Sequence of chain 1.D:
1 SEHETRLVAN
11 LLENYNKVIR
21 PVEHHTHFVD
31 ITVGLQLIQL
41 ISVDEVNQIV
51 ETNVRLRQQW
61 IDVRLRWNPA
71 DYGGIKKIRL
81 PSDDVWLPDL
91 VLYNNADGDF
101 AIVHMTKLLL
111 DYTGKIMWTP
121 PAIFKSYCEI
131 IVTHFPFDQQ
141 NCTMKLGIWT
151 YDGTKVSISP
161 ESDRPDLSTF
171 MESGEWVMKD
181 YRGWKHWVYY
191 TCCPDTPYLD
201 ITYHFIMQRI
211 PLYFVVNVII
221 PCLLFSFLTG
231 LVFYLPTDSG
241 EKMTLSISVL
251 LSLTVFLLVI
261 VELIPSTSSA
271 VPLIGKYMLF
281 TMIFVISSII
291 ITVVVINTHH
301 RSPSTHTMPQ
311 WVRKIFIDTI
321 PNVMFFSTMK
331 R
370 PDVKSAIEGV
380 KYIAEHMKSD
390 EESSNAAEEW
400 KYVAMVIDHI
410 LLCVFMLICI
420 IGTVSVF

Binding-site contacts:
Ligand atom C12 contacts residue ILE417 of chain 1.D at 4.4 Å (hydrophobic).
Ligand atom N04 contacts residue CYS418 of chain 1.D at 3.5 Å (h-bond).
Ligand atom C13 contacts residue TYR277 of chain 1.D at 3.8 Å (hydrophobic).
Ligand atom C16 contacts residue PHE280 of chain 1.D at 4.4 Å (hydrophobic).
Ligand atom C16 contacts residue PHE284 of chain 1.D at 3.8 Å (hydrophobic).
Ligand atom C09 contacts residue CYS418 of chain 1.D at 3.8 Å (hydrophobic).
Ligand atom C05 contacts residue TYR277 of chain 1.D at 3.8 Å (hydrophobic).
Ligand atom C09 contacts residue PHE227 of chain 1.D at 3.9 Å (hydrophobic).
Ligand atom C15 contacts residue PHE414 of chain 1.D at 3.9 Å (hydrophobic).
Ligand atom C14 contacts residue PHE284 of chain 1.D at 3.8 Å (hydrophobic).
Ligand atom C07 contacts residue PHE227 of chain 1.D at 4.0 Å (hydrophobic).
Ligand atom N03 contacts residue TYR277 of chain 1.D at 4.1 Å.
Ligand atom C12 contacts residue CYS418 of chain 1.D at 3.6 Å (hydrophobic).
Ligand atom C07 contacts residue TYR277 of chain 1.D at 4.0 Å (hydrophobic).
Ligand atom C11 contacts residue ILE417 of chain 1.D at 4.1 Å (hydrophobic).
Ligand atom C11 contacts residue PHE414 of chain 1.D at 4.4 Å (hydrophobic).
Ligand atom C16 contacts residue ILE417 of chain 1.D at 3.5 Å (hydrophobic).
Ligand atom C11 contacts residue CYS418 of chain 1.D at 4.4 Å (hydrophobic).
Ligand atom C12 contacts residue THR422 of chain 1.D at 4.2 Å.
Ligand atom C12 contacts residue GLY421 of chain 1.D at 4.4 Å.
Ligand atom O01 contacts residue GLY421 of chain 1.D at 3.8 Å.
Ligand atom C17 contacts residue PHE280 of chain 1.D at 4.3 Å (hydrophobic).
Ligand atom C17 contacts residue TYR277 of chain 1.D at 4.4 Å (hydrophobic).
Ligand atom O02 contacts residue TYR277 of chain 1.D at 3.5 Å.
Ligand atom O02 contacts residue THR281 of chain 1.D at 4.4 Å.
Ligand atom C18 contacts residue GLY421 of chain 1.D at 3.7 Å.
Ligand atom N04 contacts residue PHE227 of chain 1.D at 4.4 Å.
Ligand atom C08 contacts residue TYR277 of chain 1.D at 4.3 Å (hydrophobic).
Ligand atom C18 contacts residue VAL425 of chain 1.D at 3.8 Å (hydrophobic).
Ligand atom N04 contacts residue THR422 of chain 1.D at 3.9 Å.
Ligand atom C15 contacts residue ILE417 of chain 1.D at 3.4 Å (hydrophobic).
Ligand atom O02 contacts residue PHE280 of chain 1.D at 3.8 Å.
Ligand atom C17 contacts residue GLY421 of chain 1.D at 4.3 Å.
Ligand atom C14 contacts residue PHE280 of chain 1.D at 3.5 Å (hydrophobic).
Ligand atom C07 contacts residue SER226 of chain 1.D at 3.0 Å.
Ligand atom C10 contacts residue PHE280 of chain 1.D at 3.9 Å (hydrophobic).
Ligand atom C10 contacts residue THR281 of chain 1.D at 3.9 Å.
Ligand atom O01 contacts residue TYR277 of chain 1.D at 4.3 Å.
Ligand atom C16 contacts residue PHE414 of chain 1.D at 4.0 Å (hydrophobic).
Ligand atom C14 contacts residue ILE417 of chain 1.D at 4.2 Å (hydrophobic).

The protein below binds the small molecule below.
Small molecule (SMILES): CCOC(=O)c1cncn1[C@H](C)c1ccccc1